Binding-site contacts:
Ligand atom C6 contacts residue NAG1 of chain 1.S at 4.1 Å.
Ligand atom C8 contacts residue ASN346 of chain 1.D at 3.2 Å.
Ligand atom C1 contacts residue VAL414 of chain 1.D at 3.9 Å (hydrophobic).
Ligand atom C5 contacts residue VAL414 of chain 1.D at 3.3 Å (hydrophobic).
Ligand atom O7 contacts residue ASN232 of chain 1.D at 3.6 Å (h-bond).
Ligand atom C8 contacts residue PHE345 of chain 1.D at 4.0 Å (hydrophobic).
Ligand atom N2 contacts residue SER415 of chain 1.D at 3.4 Å.
Ligand atom O5 contacts residue NAG1 of chain 1.S at 3.5 Å (h-bond).
Ligand atom O4 contacts residue GLU181 of chain 1.D at 3.8 Å.
Ligand atom C2 contacts residue ASN232 of chain 1.D at 2.5 Å.
Ligand atom C3 contacts residue ASN232 of chain 1.D at 3.8 Å.
Ligand atom O5 contacts residue VAL414 of chain 1.D at 4.0 Å.
Ligand atom O6 contacts residue CYS413 of chain 1.D at 4.0 Å.
Ligand atom C7 contacts residue SER415 of chain 1.D at 4.3 Å.
Ligand atom C2 contacts residue GLU181 of chain 1.D at 4.3 Å.
Ligand atom C7 contacts residue ASN346 of chain 1.D at 4.0 Å.
Ligand atom C1 contacts residue NAG1 of chain 1.S at 4.0 Å.
Ligand atom O7 contacts residue PRO182 of chain 1.D at 3.7 Å.
Ligand atom O6 contacts residue NAG1 of chain 1.S at 3.7 Å.
Ligand atom O5 contacts residue ASN232 of chain 1.D at 2.4 Å (h-bond).
Ligand atom C6 contacts residue GLY348 of chain 1.D at 4.0 Å.
Ligand atom C1 contacts residue SER415 of chain 1.D at 3.6 Å.
Ligand atom C8 contacts residue LEU231 of chain 1.D at 3.6 Å (hydrophobic).
Ligand atom C3 contacts residue VAL414 of chain 1.D at 3.6 Å (hydrophobic).
Ligand atom C7 contacts residue ASN232 of chain 1.D at 3.4 Å.
Ligand atom C5 contacts residue NAG1 of chain 1.S at 4.1 Å.
Ligand atom C4 contacts residue VAL414 of chain 1.D at 3.8 Å (hydrophobic).
Ligand atom O4 contacts residue VAL414 of chain 1.D at 3.8 Å.
Ligand atom C2 contacts residue SER415 of chain 1.D at 4.0 Å.
Ligand atom C1 contacts residue ASN232 of chain 1.D at 1.4 Å.
Ligand atom N2 contacts residue ASN232 of chain 1.D at 2.9 Å (h-bond).
Ligand atom C4 contacts residue ASN232 of chain 1.D at 4.2 Å.
Ligand atom O6 contacts residue GLY348 of chain 1.D at 3.4 Å.
Ligand atom C8 contacts residue SER415 of chain 1.D at 4.3 Å.
Ligand atom O2 contacts residue GLU181 of chain 1.D at 3.8 Å.
Ligand atom C5 contacts residue GLU181 of chain 1.D at 4.3 Å.
Ligand atom C5 contacts residue ASN232 of chain 1.D at 3.7 Å.
Ligand atom O3 contacts residue CYS413 of chain 1.D at 3.5 Å.
Ligand atom C3 contacts residue CYS413 of chain 1.D at 4.2 Å (hydrophobic).
Ligand atom C2 contacts residue VAL414 of chain 1.D at 4.2 Å (hydrophobic).

Sequence of chain 1.D:
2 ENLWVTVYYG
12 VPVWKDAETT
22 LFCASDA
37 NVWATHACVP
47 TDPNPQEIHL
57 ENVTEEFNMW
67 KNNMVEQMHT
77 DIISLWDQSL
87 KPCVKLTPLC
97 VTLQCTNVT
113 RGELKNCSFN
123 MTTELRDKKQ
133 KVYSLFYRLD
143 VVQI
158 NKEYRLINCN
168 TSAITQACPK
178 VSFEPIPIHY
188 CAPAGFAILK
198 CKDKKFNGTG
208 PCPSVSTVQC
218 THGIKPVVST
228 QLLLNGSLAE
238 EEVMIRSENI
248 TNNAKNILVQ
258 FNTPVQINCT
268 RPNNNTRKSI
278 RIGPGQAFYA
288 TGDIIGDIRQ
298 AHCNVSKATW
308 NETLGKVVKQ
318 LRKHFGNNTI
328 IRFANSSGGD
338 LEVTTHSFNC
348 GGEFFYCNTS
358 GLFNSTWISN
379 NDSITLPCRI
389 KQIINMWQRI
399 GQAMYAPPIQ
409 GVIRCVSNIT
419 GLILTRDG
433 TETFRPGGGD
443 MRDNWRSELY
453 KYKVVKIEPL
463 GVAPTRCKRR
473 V

The protein below binds the small molecule below.
Small molecule (SMILES): CC(=O)N[C@H]1[C@H](O[C@H]2[C@H](O)[C@@H](NC(C)=O)CO[C@@H]2CO)O[C@H](CO)[C@@H](O[C@@H]2O[C@H](CO[C@H]3O[C@H](CO)[C@@H](O)[C@H](O)[C@@H]3O)[C@@H](O)[C@H](O)[C@@H]2O)[C@@H]1O